Sequence of chain 1.A:
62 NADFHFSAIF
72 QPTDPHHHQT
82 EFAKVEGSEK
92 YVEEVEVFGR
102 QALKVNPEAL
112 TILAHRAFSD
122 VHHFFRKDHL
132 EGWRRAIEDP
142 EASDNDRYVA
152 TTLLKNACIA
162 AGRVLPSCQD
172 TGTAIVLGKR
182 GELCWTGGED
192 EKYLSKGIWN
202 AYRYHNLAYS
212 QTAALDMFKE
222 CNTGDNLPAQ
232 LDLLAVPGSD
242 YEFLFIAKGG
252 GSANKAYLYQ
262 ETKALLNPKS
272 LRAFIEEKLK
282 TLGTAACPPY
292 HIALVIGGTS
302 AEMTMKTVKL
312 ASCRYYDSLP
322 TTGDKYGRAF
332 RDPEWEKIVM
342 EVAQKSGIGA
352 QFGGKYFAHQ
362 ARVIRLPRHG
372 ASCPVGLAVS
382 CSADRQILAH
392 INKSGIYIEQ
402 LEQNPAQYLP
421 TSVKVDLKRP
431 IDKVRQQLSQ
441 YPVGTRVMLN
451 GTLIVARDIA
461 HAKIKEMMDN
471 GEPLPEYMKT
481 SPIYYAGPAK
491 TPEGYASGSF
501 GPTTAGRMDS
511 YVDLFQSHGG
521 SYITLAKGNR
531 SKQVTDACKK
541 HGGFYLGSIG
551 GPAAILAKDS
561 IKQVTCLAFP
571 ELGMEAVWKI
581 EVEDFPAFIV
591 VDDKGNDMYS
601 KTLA

Binding-site contacts:
Ligand atom O contacts residue ARG457 of chain 1.B at 2.5 Å (salt-bridge).
Ligand atom C6 contacts residue LYS527 of chain 1.B at 4.2 Å.
Ligand atom C contacts residue GLN170 of chain 1.B at 3.6 Å.
Ligand atom C5 contacts residue ALA372 of chain 1.A at 3.6 Å (hydrophobic).
Ligand atom C contacts residue ARG457 of chain 1.B at 3.1 Å.
Ligand atom O7 contacts residue SF41 of chain 1.E at 4.2 Å.
Ligand atom C contacts residue THR503 of chain 1.B at 3.8 Å.
Ligand atom OXT contacts residue MET574 of chain 1.B at 3.7 Å.
Ligand atom C6 contacts residue ALA372 of chain 1.A at 4.3 Å (hydrophobic).
Ligand atom C6 contacts residue THR504 of chain 1.B at 3.8 Å.
Ligand atom O7 contacts residue GLY252 of chain 1.B at 4.2 Å.
Ligand atom O8 contacts residue SF41 of chain 1.E at 2.3 Å.
Ligand atom O8 contacts residue GLY251 of chain 1.B at 3.7 Å.
Ligand atom C4 contacts residue ARG457 of chain 1.B at 4.2 Å.
Ligand atom O8 contacts residue GLY252 of chain 1.B at 2.7 Å (h-bond).
Ligand atom C6 contacts residue GLY252 of chain 1.B at 3.6 Å.
Ligand atom C6 contacts residue THR503 of chain 1.B at 3.5 Å.
Ligand atom O7 contacts residue LYS527 of chain 1.B at 3.5 Å (salt-bridge).
Ligand atom OXT contacts residue HIS370 of chain 1.A at 3.7 Å.
Ligand atom O8 contacts residue LYS527 of chain 1.B at 4.1 Å.
Ligand atom C contacts residue ASP171 of chain 1.B at 3.6 Å.
Ligand atom O7 contacts residue THR503 of chain 1.B at 3.1 Å (h-bond).
Ligand atom C5 contacts residue ARG507 of chain 1.B at 3.7 Å.
Ligand atom C4 contacts residue SF41 of chain 1.E at 4.1 Å.
Ligand atom C5 contacts residue ASP171 of chain 1.B at 3.8 Å.
Ligand atom C4 contacts residue ASP171 of chain 1.B at 3.7 Å.
Ligand atom C6 contacts residue SF41 of chain 1.E at 3.4 Å.
Ligand atom O contacts residue GLN170 of chain 1.B at 3.4 Å (h-bond).
Ligand atom O8 contacts residue ASP171 of chain 1.B at 3.8 Å.
Ligand atom O7 contacts residue ARG507 of chain 1.B at 2.9 Å (salt-bridge).
Ligand atom C4 contacts residue GLN170 of chain 1.B at 3.5 Å.
Ligand atom OXT contacts residue ARG457 of chain 1.B at 3.3 Å (salt-bridge).
Ligand atom C5 contacts residue THR503 of chain 1.B at 3.1 Å.
Ligand atom OXT contacts residue ASP171 of chain 1.B at 3.2 Å.
Ligand atom O8 contacts residue THR504 of chain 1.B at 4.2 Å.
Ligand atom C4 contacts residue THR503 of chain 1.B at 3.3 Å.
Ligand atom C5 contacts residue SF41 of chain 1.E at 4.1 Å.
Ligand atom O7 contacts residue THR504 of chain 1.B at 2.7 Å (h-bond).
Ligand atom O contacts residue THR503 of chain 1.B at 3.7 Å.
Ligand atom C6 contacts residue ARG507 of chain 1.B at 3.5 Å.

Sequence of chain 1.B:
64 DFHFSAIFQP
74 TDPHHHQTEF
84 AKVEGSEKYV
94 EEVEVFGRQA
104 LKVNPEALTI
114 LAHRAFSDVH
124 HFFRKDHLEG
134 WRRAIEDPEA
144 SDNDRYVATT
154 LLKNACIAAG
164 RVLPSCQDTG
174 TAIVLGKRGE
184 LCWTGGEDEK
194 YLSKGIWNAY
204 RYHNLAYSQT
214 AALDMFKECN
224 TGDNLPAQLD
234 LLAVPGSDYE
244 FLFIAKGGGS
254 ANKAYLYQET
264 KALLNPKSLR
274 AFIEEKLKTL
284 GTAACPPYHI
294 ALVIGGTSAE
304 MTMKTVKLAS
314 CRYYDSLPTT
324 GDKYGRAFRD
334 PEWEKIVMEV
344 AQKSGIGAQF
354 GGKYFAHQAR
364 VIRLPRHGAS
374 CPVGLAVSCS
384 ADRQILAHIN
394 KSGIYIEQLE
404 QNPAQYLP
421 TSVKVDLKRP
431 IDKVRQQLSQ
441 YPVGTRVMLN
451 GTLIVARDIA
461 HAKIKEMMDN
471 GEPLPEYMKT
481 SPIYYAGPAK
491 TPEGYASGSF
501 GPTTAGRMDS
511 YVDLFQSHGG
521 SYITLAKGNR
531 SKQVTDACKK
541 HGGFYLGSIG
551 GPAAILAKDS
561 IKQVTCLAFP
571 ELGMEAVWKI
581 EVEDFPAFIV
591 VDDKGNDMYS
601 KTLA

This small molecule binds to this protein.
Small molecule (SMILES): O=C(O)/C=C/C(=O)O